Binding-site contacts:
Ligand atom O4 contacts residue GLN219 of chain 1.A at 3.0 Å (h-bond).
Ligand atom O8 contacts residue TYR91 of chain 1.A at 2.9 Å (h-bond).
Ligand atom N5 contacts residue GLU128 of chain 1.A at 2.9 Å (salt-bridge).
Ligand atom O10 contacts residue LEU187 of chain 1.A at 3.3 Å.
Ligand atom C8 contacts residue TRP146 of chain 1.A at 3.9 Å (hydrophobic).
Ligand atom C11 contacts residue THR148 of chain 1.A at 3.9 Å.
Ligand atom C9 contacts residue TRP146 of chain 1.A at 3.9 Å (hydrophobic).
Ligand atom C9 contacts residue TYR91 of chain 1.A at 3.4 Å (hydrophobic).
Ligand atom C1 contacts residue GLN219 of chain 1.A at 3.0 Å.
Ligand atom O3 contacts residue GLN219 of chain 1.A at 3.3 Å (h-bond).
Ligand atom C1 contacts residue GLY130 of chain 1.A at 3.7 Å.
Ligand atom O8 contacts residue GLN219 of chain 1.A at 3.3 Å (h-bond).
Ligand atom C11 contacts residue GLY127 of chain 1.A at 3.5 Å.
Ligand atom O1A contacts residue GLN219 of chain 1.A at 3.1 Å (h-bond).
Ligand atom O7 contacts residue LEU187 of chain 1.A at 3.5 Å.
Ligand atom C1 contacts residue SER129 of chain 1.A at 3.5 Å.
Ligand atom C8 contacts residue TYR91 of chain 1.A at 3.8 Å (hydrophobic).
Ligand atom O9 contacts residue TYR91 of chain 1.A at 2.9 Å (h-bond).
Ligand atom O1B contacts residue GLN219 of chain 1.A at 3.0 Å.
Ligand atom O1A contacts residue SER129 of chain 1.A at 3.5 Å (h-bond).
Ligand atom O9 contacts residue HIS176 of chain 1.A at 3.2 Å (h-bond).
Ligand atom C9 contacts residue HIS176 of chain 1.A at 3.2 Å.
Ligand atom O1B contacts residue SER129 of chain 1.A at 2.7 Å (h-bond).
Ligand atom C2 contacts residue GLN219 of chain 1.A at 3.8 Å.
Ligand atom C8 contacts residue GLU183 of chain 1.A at 3.9 Å.
Ligand atom C5 contacts residue GLU128 of chain 1.A at 3.7 Å.
Ligand atom O1A contacts residue GLY130 of chain 1.A at 2.9 Å (h-bond).
Ligand atom O6 contacts residue GLN219 of chain 1.A at 4.0 Å.
Ligand atom C4 contacts residue GLN219 of chain 1.A at 4.0 Å.
Ligand atom O6 contacts residue GLU183 of chain 1.A at 3.7 Å.
Ligand atom C10 contacts residue GLU128 of chain 1.A at 3.9 Å.
Ligand atom C4 contacts residue GLU128 of chain 1.A at 3.4 Å.
Ligand atom O9 contacts residue GLU183 of chain 1.A at 2.5 Å (salt-bridge).
Ligand atom O4 contacts residue GLU128 of chain 1.A at 3.9 Å.
Ligand atom O8 contacts residue TRP146 of chain 1.A at 3.5 Å.
Ligand atom O1B contacts residue GLY130 of chain 1.A at 3.9 Å.
Ligand atom C7 contacts residue TRP146 of chain 1.A at 3.7 Å (hydrophobic).
Ligand atom C6 contacts residue GLU183 of chain 1.A at 3.4 Å.
Ligand atom C9 contacts residue GLU183 of chain 1.A at 3.2 Å.
Ligand atom C11 contacts residue GLU128 of chain 1.A at 3.7 Å.

Sequence of chain 1.A:
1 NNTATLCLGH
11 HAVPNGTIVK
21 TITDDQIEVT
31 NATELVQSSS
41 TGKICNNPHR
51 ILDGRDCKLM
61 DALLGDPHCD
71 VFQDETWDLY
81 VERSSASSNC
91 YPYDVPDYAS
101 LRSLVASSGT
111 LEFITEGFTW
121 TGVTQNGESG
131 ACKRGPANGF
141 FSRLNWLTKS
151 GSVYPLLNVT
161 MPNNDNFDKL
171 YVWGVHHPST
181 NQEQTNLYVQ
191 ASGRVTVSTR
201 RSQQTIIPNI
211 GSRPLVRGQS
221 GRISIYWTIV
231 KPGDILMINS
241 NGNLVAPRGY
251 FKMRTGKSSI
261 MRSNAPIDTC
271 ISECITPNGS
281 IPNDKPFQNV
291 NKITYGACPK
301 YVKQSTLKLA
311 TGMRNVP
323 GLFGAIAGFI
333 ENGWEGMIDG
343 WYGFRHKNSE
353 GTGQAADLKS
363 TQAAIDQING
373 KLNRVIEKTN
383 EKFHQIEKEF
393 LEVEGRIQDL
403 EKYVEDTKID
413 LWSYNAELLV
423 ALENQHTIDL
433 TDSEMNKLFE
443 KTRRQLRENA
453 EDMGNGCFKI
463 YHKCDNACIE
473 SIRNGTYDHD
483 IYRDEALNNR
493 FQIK

This protein binds this small molecule.
Small molecule (SMILES): CC(=O)N[C@@H]1[C@@H](O[C@@H]2O[C@H](CO)[C@H](O)[C@H](O[C@]3(C(=O)O)C[C@H](O)[C@@H](NC(C)=O)[C@H]([C@H](O)[C@H](O)CO)O3)[C@H]2O)[C@H](O)[C@@H](CO)O[C@H]1O